This protein binds this small molecule.
Small molecule (SMILES): CN(C)c1nnc([C@H](N)S(N)(=O)=O)s1

Sequence of chain 1.A:
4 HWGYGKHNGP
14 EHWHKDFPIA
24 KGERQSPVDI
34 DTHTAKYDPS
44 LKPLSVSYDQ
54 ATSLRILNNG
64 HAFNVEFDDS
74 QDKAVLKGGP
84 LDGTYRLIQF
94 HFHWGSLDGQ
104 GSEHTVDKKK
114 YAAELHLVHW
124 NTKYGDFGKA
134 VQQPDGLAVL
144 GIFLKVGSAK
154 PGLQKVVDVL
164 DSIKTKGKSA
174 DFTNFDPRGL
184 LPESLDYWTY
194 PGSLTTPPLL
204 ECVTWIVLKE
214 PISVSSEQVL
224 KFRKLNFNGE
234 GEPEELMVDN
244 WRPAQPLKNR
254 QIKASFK

Binding-site contacts:
Ligand atom S2 contacts residue HIS119 of chain 1.A at 4.5 Å.
Ligand atom O2 contacts residue VAL121 of chain 1.A at 3.8 Å.
Ligand atom O3 contacts residue THR199 of chain 1.A at 4.1 Å.
Ligand atom N5 contacts residue THR198 of chain 1.A at 2.9 Å (h-bond).
Ligand atom C5 contacts residue THR199 of chain 1.A at 3.5 Å.
Ligand atom N5 contacts residue HIS94 of chain 1.A at 3.4 Å (h-bond).
Ligand atom N4 contacts residue HIS94 of chain 1.A at 3.4 Å (h-bond).
Ligand atom S2 contacts residue HIS94 of chain 1.A at 3.8 Å.
Ligand atom O3 contacts residue ZN1 of chain 1.B at 4.3 Å.
Ligand atom N4 contacts residue HIS96 of chain 1.A at 4.2 Å.
Ligand atom N2 contacts residue GLN92 of chain 1.A at 3.4 Å (h-bond).
Ligand atom S1 contacts residue LEU197 of chain 1.A at 3.9 Å.
Ligand atom N3 contacts residue GLN92 of chain 1.A at 3.5 Å (h-bond).
Ligand atom C4 contacts residue HIS94 of chain 1.A at 4.2 Å.
Ligand atom O2 contacts residue ZN1 of chain 1.B at 3.3 Å.
Ligand atom O2 contacts residue HIS94 of chain 1.A at 3.1 Å.
Ligand atom C2 contacts residue PRO201 of chain 1.A at 4.3 Å (hydrophobic).
Ligand atom O3 contacts residue LEU197 of chain 1.A at 3.3 Å.
Ligand atom C4 contacts residue THR199 of chain 1.A at 3.6 Å.
Ligand atom N4 contacts residue THR199 of chain 1.A at 3.5 Å.
Ligand atom S2 contacts residue ZN1 of chain 1.B at 3.1 Å.
Ligand atom N5 contacts residue GLU106 of chain 1.A at 4.2 Å.
Ligand atom S2 contacts residue THR198 of chain 1.A at 4.0 Å.
Ligand atom N3 contacts residue HIS94 of chain 1.A at 4.0 Å.
Ligand atom C5 contacts residue ZN1 of chain 1.B at 3.8 Å.
Ligand atom N5 contacts residue HIS96 of chain 1.A at 3.4 Å.
Ligand atom C5 contacts residue HIS94 of chain 1.A at 3.8 Å.
Ligand atom O2 contacts residue HIS119 of chain 1.A at 4.3 Å.
Ligand atom C2 contacts residue LEU197 of chain 1.A at 3.8 Å (hydrophobic).
Ligand atom N5 contacts residue ZN1 of chain 1.B at 2.0 Å.
Ligand atom N1 contacts residue PHE130 of chain 1.A at 4.0 Å.
Ligand atom O3 contacts residue THR198 of chain 1.A at 3.0 Å (h-bond).
Ligand atom C1 contacts residue PHE130 of chain 1.A at 4.0 Å (hydrophobic).
Ligand atom S1 contacts residue THR199 of chain 1.A at 3.4 Å (h-bond).
Ligand atom N5 contacts residue HIS119 of chain 1.A at 3.4 Å (h-bond).
Ligand atom N4 contacts residue ZN1 of chain 1.B at 3.6 Å.
Ligand atom C2 contacts residue PHE130 of chain 1.A at 4.2 Å (hydrophobic).